Binding-site contacts:
Ligand atom C8 contacts residue ASN85 of chain 1.B at 3.4 Å.
Ligand atom O5 contacts residue ASN123 of chain 1.C at 3.7 Å.
Ligand atom C4 contacts residue ASN85 of chain 1.B at 4.2 Å.
Ligand atom O5 contacts residue ASN122 of chain 1.C at 4.1 Å.
Ligand atom C1 contacts residue ASN85 of chain 1.B at 1.4 Å.
Ligand atom C5 contacts residue ASN85 of chain 1.B at 3.6 Å.
Ligand atom O2 contacts residue ASN481 of chain 1.A at 4.0 Å.
Ligand atom O3 contacts residue PRO479 of chain 1.A at 3.9 Å.
Ligand atom C6 contacts residue ASN123 of chain 1.C at 3.4 Å.
Ligand atom C1 contacts residue ASN122 of chain 1.C at 4.4 Å.
Ligand atom C2 contacts residue ASN85 of chain 1.B at 2.5 Å.
Ligand atom C6 contacts residue CYS488 of chain 1.A at 4.2 Å (hydrophobic).
Ligand atom O6 contacts residue VAL483 of chain 1.A at 4.0 Å.
Ligand atom C5 contacts residue ASN122 of chain 1.C at 4.5 Å.
Ligand atom C8 contacts residue SER84 of chain 1.B at 3.4 Å.
Ligand atom C4 contacts residue PRO479 of chain 1.A at 4.1 Å (hydrophobic).
Ligand atom C7 contacts residue SER84 of chain 1.B at 3.5 Å.
Ligand atom N2 contacts residue ASN85 of chain 1.B at 2.9 Å (h-bond).
Ligand atom C8 contacts residue ASN122 of chain 1.C at 4.2 Å.
Ligand atom O5 contacts residue ASN122 of chain 1.C at 4.2 Å.
Ligand atom O4 contacts residue PRO479 of chain 1.A at 3.5 Å (h-bond).
Ligand atom C5 contacts residue VAL483 of chain 1.A at 4.1 Å (hydrophobic).
Ligand atom C3 contacts residue ASN85 of chain 1.B at 3.8 Å.
Ligand atom O3 contacts residue VAL483 of chain 1.A at 4.4 Å.
Ligand atom C5 contacts residue ASN123 of chain 1.C at 3.6 Å.
Ligand atom O6 contacts residue ASN123 of chain 1.C at 4.1 Å.
Ligand atom O5 contacts residue ASN123 of chain 1.C at 3.9 Å.
Ligand atom C6 contacts residue PHE486 of chain 1.A at 3.8 Å (hydrophobic).
Ligand atom N2 contacts residue SER84 of chain 1.B at 4.5 Å.
Ligand atom C8 contacts residue VAL483 of chain 1.A at 4.3 Å (hydrophobic).
Ligand atom C4 contacts residue VAL483 of chain 1.A at 4.1 Å (hydrophobic).
Ligand atom O3 contacts residue ASN481 of chain 1.A at 3.6 Å.
Ligand atom C6 contacts residue ASN122 of chain 1.C at 4.1 Å.
Ligand atom O7 contacts residue ASN85 of chain 1.B at 4.2 Å.
Ligand atom O5 contacts residue ASN85 of chain 1.B at 2.4 Å (h-bond).
Ligand atom C7 contacts residue ASN85 of chain 1.B at 3.3 Å.
Ligand atom C1 contacts residue ASN123 of chain 1.C at 4.5 Å.
Ligand atom O3 contacts residue VAL483 of chain 1.A at 4.5 Å.
Ligand atom C3 contacts residue VAL483 of chain 1.A at 3.7 Å (hydrophobic).
Ligand atom O7 contacts residue SER84 of chain 1.B at 3.3 Å (h-bond).

Sequence of chain 1.C:
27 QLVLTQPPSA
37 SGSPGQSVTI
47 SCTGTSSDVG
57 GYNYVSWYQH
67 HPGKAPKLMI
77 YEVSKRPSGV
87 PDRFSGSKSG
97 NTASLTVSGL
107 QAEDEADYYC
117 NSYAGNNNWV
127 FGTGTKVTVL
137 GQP

Sequence of chain 1.B:
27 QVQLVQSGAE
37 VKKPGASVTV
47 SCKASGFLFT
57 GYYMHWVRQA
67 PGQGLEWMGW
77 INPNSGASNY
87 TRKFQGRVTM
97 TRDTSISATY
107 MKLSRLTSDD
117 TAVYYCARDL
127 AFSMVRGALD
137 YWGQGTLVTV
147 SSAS

A small-molecule ligand and the protein it binds are described below.
Small molecule (SMILES): CC(=O)N[C@H]1[C@H](O[C@H]2[C@H](O)[C@@H](NC(C)=O)CO[C@@H]2CO[C@@H]2O[C@@H](C)[C@@H](O)[C@@H](O)[C@@H]2O)O[C@H](CO)[C@@H](O[C@@H]2O[C@H](CO[C@H]3O[C@H](CO)[C@@H](O)[C@H](O)[C@@H]3O)[C@@H](O)[C@H](O[C@H]3O[C@H](CO)[C@@H](O)[C@H](O)[C@@H]3O)[C@@H]2O)[C@@H]1O

Sequence of chain 1.A:
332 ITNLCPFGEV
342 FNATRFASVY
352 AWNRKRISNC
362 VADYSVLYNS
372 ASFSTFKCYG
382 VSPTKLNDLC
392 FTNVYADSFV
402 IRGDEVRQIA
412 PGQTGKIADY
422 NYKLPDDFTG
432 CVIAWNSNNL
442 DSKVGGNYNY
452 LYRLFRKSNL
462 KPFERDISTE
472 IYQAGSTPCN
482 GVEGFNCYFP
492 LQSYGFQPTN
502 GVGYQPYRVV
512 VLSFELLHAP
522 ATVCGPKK